This protein binds this small molecule.
Small molecule (SMILES): COc1ccc(C2=N[C@@H](c3ccc(Cl)cc3)[C@@H](c3ccc(Cl)cc3)N2C(=O)N2CCNCC2)c(OC(C)C)c1

Binding-site contacts:
Ligand atom C18 contacts residue ILE45 of chain 1.A at 3.5 Å (hydrophobic).
Ligand atom C24 contacts residue HIS80 of chain 1.A at 3.0 Å.
Ligand atom C15 contacts residue GLY42 of chain 1.A at 3.5 Å.
Ligand atom C20 contacts residue LEU38 of chain 1.A at 3.3 Å (hydrophobic).
Ligand atom CL16 contacts residue ILE45 of chain 1.A at 3.3 Å.
Ligand atom C23 contacts residue LEU38 of chain 1.A at 4.0 Å (hydrophobic).
Ligand atom C34 contacts residue VAL77 of chain 1.A at 4.0 Å (hydrophobic).
Ligand atom CL22 contacts residue LEU38 of chain 1.A at 3.4 Å.
Ligand atom C14 contacts residue GLY42 of chain 1.A at 3.1 Å.
Ligand atom CL16 contacts residue LEU41 of chain 1.A at 3.6 Å.
Ligand atom C26 contacts residue VAL77 of chain 1.A at 3.5 Å (hydrophobic).
Ligand atom C13 contacts residue GLY42 of chain 1.A at 3.4 Å.
Ligand atom C27 contacts residue VAL77 of chain 1.A at 3.8 Å (hydrophobic).
Ligand atom C28 contacts residue GLN56 of chain 1.A at 3.2 Å.
Ligand atom C17 contacts residue VAL77 of chain 1.A at 3.3 Å (hydrophobic).
Ligand atom C22 contacts residue LEU38 of chain 1.A at 3.2 Å (hydrophobic).
Ligand atom C15 contacts residue ILE45 of chain 1.A at 4.0 Å (hydrophobic).
Ligand atom C18 contacts residue VAL77 of chain 1.A at 3.5 Å (hydrophobic).
Ligand atom CL22 contacts residue HIS80 of chain 1.A at 3.7 Å.
Ligand atom C27 contacts residue HIS57 of chain 1.A at 3.6 Å.
Ligand atom C3 contacts residue GLY42 of chain 1.A at 4.0 Å.
Ligand atom C23 contacts residue HIS80 of chain 1.A at 2.8 Å.
Ligand atom C30 contacts residue HIS57 of chain 1.A at 3.0 Å.
Ligand atom O2 contacts residue GLN56 of chain 1.A at 3.0 Å.
Ligand atom C21 contacts residue LEU38 of chain 1.A at 2.7 Å (hydrophobic).
Ligand atom C27 contacts residue GLN56 of chain 1.A at 3.5 Å.
Ligand atom C30 contacts residue GLN56 of chain 1.A at 3.9 Å.
Ligand atom C32 contacts residue MET46 of chain 1.A at 3.9 Å (hydrophobic).
Ligand atom C25 contacts residue VAL77 of chain 1.A at 3.7 Å (hydrophobic).
Ligand atom O2 contacts residue HIS57 of chain 1.A at 3.0 Å (h-bond).
Ligand atom CL16 contacts residue ILE83 of chain 1.A at 4.0 Å.
Ligand atom C15 contacts residue LEU41 of chain 1.A at 4.0 Å (hydrophobic).
Ligand atom C22 contacts residue HIS80 of chain 1.A at 3.7 Å.
Ligand atom C19 contacts residue HIS80 of chain 1.A at 4.0 Å.
Ligand atom C17 contacts residue ILE45 of chain 1.A at 2.7 Å (hydrophobic).
Ligand atom C16 contacts residue ILE45 of chain 1.A at 3.1 Å (hydrophobic).
Ligand atom C32 contacts residue GLY42 of chain 1.A at 4.0 Å.
Ligand atom C33 contacts residue GLN56 of chain 1.A at 3.0 Å.
Ligand atom C14 contacts residue LEU38 of chain 1.A at 3.7 Å (hydrophobic).
Ligand atom C15 contacts residue LEU38 of chain 1.A at 3.8 Å (hydrophobic).

Sequence of chain 1.A:
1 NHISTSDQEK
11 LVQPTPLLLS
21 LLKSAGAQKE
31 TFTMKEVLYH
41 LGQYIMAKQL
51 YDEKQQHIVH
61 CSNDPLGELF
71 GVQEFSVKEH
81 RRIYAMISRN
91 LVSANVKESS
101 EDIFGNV